Sequence of chain 2.B:
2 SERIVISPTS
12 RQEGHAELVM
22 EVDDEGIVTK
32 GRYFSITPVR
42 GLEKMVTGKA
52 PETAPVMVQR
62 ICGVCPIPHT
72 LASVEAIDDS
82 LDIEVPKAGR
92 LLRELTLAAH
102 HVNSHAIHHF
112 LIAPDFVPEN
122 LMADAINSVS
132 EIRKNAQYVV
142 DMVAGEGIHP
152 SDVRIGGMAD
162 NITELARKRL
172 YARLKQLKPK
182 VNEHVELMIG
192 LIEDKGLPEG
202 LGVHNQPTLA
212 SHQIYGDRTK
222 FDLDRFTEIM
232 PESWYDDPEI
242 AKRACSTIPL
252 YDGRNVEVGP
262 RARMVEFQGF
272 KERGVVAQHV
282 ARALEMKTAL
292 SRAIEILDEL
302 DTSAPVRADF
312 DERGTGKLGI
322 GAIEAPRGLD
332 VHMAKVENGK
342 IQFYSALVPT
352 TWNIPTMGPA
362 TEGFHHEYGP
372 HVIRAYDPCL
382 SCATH

A protein and the small-molecule ligand that binds it are described below.
Small molecule (SMILES): N#C[Fe]([Ni])(C#N)C=O

Binding-site contacts:
Ligand atom N2 contacts residue CYS380 of chain 2.B at 3.7 Å.
Ligand atom N1 contacts residue PRO327 of chain 2.B at 3.3 Å.
Ligand atom C3 contacts residue PRO350 of chain 2.B at 3.6 Å (hydrophobic).
Ligand atom N1 contacts residue ALA326 of chain 2.B at 3.5 Å.
Ligand atom C3 contacts residue CYS66 of chain 2.B at 3.2 Å (hydrophobic).
Ligand atom N1 contacts residue CYS66 of chain 2.B at 3.6 Å.
Ligand atom NI contacts residue CYS380 of chain 2.B at 2.4 Å.
Ligand atom C3 contacts residue HIS70 of chain 2.B at 3.3 Å.
Ligand atom C2 contacts residue CYS380 of chain 2.B at 3.7 Å (hydrophobic).
Ligand atom O3 contacts residue PRO350 of chain 2.B at 3.4 Å.
Ligand atom N2 contacts residue ARG328 of chain 2.B at 3.7 Å.
Ligand atom C1 contacts residue CYS66 of chain 2.B at 3.1 Å (hydrophobic).
Ligand atom N2 contacts residue VAL349 of chain 2.B at 4.0 Å.
Ligand atom N2 contacts residue PRO350 of chain 2.B at 3.4 Å.
Ligand atom N1 contacts residue ARG328 of chain 2.B at 2.9 Å (salt-bridge).
Ligand atom O3 contacts residue VAL349 of chain 2.B at 3.5 Å.
Ligand atom O3 contacts residue CYS66 of chain 2.B at 4.1 Å.
Ligand atom C2 contacts residue CYS383 of chain 2.B at 3.1 Å (hydrophobic).
Ligand atom C2 contacts residue VAL349 of chain 2.B at 3.9 Å (hydrophobic).
Ligand atom O3 contacts residue ALA326 of chain 2.B at 3.4 Å.
Ligand atom C3 contacts residue VAL349 of chain 2.B at 3.5 Å (hydrophobic).
Ligand atom O3 contacts residue ASP331 of chain 2.B at 3.0 Å (salt-bridge).
Ligand atom FE contacts residue CYS383 of chain 2.B at 2.4 Å.
Ligand atom C3 contacts residue CYS383 of chain 2.B at 3.2 Å (hydrophobic).
Ligand atom N2 contacts residue CYS383 of chain 2.B at 3.4 Å.
Ligand atom NI contacts residue CYS66 of chain 2.B at 2.4 Å.
Ligand atom C2 contacts residue THR351 of chain 2.B at 3.8 Å.
Ligand atom O3 contacts residue PRO69 of chain 2.B at 4.1 Å.
Ligand atom FE contacts residue CYS66 of chain 2.B at 2.4 Å.
Ligand atom O3 contacts residue CYS383 of chain 2.B at 4.1 Å.
Ligand atom O3 contacts residue HIS70 of chain 2.B at 3.1 Å.
Ligand atom C3 contacts residue ALA326 of chain 2.B at 3.8 Å (hydrophobic).
Ligand atom C1 contacts residue ARG328 of chain 2.B at 3.5 Å.
Ligand atom C2 contacts residue PRO350 of chain 2.B at 3.5 Å (hydrophobic).
Ligand atom NI contacts residue CYS63 of chain 2.B at 2.4 Å.
Ligand atom NI contacts residue CYS383 of chain 2.B at 2.5 Å.
Ligand atom C2 contacts residue ARG328 of chain 2.B at 3.6 Å.
Ligand atom N2 contacts residue THR351 of chain 2.B at 2.7 Å (h-bond).
Ligand atom FE contacts residue HIS70 of chain 2.B at 4.1 Å.
Ligand atom C1 contacts residue ALA326 of chain 2.B at 3.8 Å (hydrophobic).